This small molecule binds to this protein.
Small molecule (SMILES): COC(=O)N[C@H](C(=O)NCCCC[C@@H](CO)N(CC(C)C)S(=O)(=O)c1ccc(CN)cc1)C(c1ccccc1)c1ccccc1

Sequence of chain 1.A:
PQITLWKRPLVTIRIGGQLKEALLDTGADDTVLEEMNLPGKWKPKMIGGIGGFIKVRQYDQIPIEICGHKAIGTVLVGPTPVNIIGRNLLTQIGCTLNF

Binding-site contacts:
Ligand atom O8 contacts residue GLY49 of chain 1.A at 3.5 Å.
Ligand atom C36 contacts residue GLY48 of chain 1.A at 3.7 Å.
Ligand atom C19 contacts residue GLY48 of chain 1.A at 3.6 Å.
Ligand atom N21 contacts residue ILE47 of chain 1.A at 3.7 Å.
Ligand atom C3 contacts residue GLY48 of chain 1.B at 3.6 Å.
Ligand atom C13 contacts residue VAL82 of chain 1.A at 3.6 Å (hydrophobic).
Ligand atom C41 contacts residue ASP29 of chain 1.A at 3.5 Å.
Ligand atom C4 contacts residue ILE50 of chain 1.A at 3.7 Å (hydrophobic).
Ligand atom N21 contacts residue GLY48 of chain 1.A at 2.8 Å (h-bond).
Ligand atom O9 contacts residue ILE50 of chain 1.B at 2.9 Å (h-bond).
Ligand atom O40 contacts residue ALA28 of chain 1.A at 3.5 Å.
Ligand atom C35 contacts residue PRO81 of chain 1.B at 3.7 Å (hydrophobic).
Ligand atom C5 contacts residue ALA28 of chain 1.B at 3.7 Å (hydrophobic).
Ligand atom O23 contacts residue ASP25 of chain 1.B at 2.6 Å (salt-bridge).
Ligand atom C28 contacts residue ARG8 of chain 1.B at 3.4 Å.
Ligand atom O8 contacts residue ILE50 of chain 1.A at 3.1 Å (h-bond).
Ligand atom O42 contacts residue ASP29 of chain 1.A at 3.3 Å (salt-bridge).
Ligand atom C20 contacts residue GLY48 of chain 1.A at 3.7 Å.
Ligand atom C22 contacts residue ASP25 of chain 1.B at 3.4 Å.
Ligand atom N45 contacts residue ASP30 of chain 1.B at 2.8 Å (salt-bridge).
Ligand atom C2 contacts residue GLY48 of chain 1.B at 3.8 Å.
Ligand atom C22 contacts residue ASP25 of chain 1.A at 3.2 Å.
Ligand atom C29 contacts residue ARG8 of chain 1.B at 3.6 Å.
Ligand atom C32 contacts residue GLY27 of chain 1.A at 3.2 Å.
Ligand atom C5 contacts residue ILE50 of chain 1.A at 3.4 Å (hydrophobic).
Ligand atom C20 contacts residue ILE47 of chain 1.A at 3.7 Å (hydrophobic).
Ligand atom O40 contacts residue ASP29 of chain 1.A at 2.9 Å (salt-bridge).
Ligand atom C39 contacts residue GLY48 of chain 1.A at 3.6 Å.
Ligand atom C15 contacts residue ASP30 of chain 1.B at 3.8 Å.
Ligand atom N38 contacts residue ASP29 of chain 1.A at 2.9 Å (salt-bridge).
Ligand atom C34 contacts residue ILE84 of chain 1.B at 3.7 Å (hydrophobic).
Ligand atom O9 contacts residue GLY49 of chain 1.B at 3.6 Å.
Ligand atom C26 contacts residue PRO81 of chain 1.B at 3.6 Å (hydrophobic).
Ligand atom C37 contacts residue GLY48 of chain 1.A at 3.4 Å.
Ligand atom C6 contacts residue ILE50 of chain 1.A at 3.6 Å (hydrophobic).
Ligand atom C14 contacts residue ILE50 of chain 1.B at 3.4 Å (hydrophobic).
Ligand atom O43 contacts residue GLY48 of chain 1.A at 3.1 Å (h-bond).
Ligand atom C18 contacts residue ILE84 of chain 1.A at 3.6 Å (hydrophobic).
Ligand atom O23 contacts residue ASP25 of chain 1.A at 2.7 Å (salt-bridge).
Ligand atom C33 contacts residue ASP25 of chain 1.B at 3.8 Å.

Sequence of chain 1.B:
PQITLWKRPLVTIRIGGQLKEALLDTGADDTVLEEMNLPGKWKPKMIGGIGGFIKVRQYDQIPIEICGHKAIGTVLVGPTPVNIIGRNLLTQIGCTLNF